The protein below binds the small molecule below.
Small molecule (SMILES): C=C(Oc1cccc(C(=O)O)c1)C(=O)O

Sequence of chain 1.A:
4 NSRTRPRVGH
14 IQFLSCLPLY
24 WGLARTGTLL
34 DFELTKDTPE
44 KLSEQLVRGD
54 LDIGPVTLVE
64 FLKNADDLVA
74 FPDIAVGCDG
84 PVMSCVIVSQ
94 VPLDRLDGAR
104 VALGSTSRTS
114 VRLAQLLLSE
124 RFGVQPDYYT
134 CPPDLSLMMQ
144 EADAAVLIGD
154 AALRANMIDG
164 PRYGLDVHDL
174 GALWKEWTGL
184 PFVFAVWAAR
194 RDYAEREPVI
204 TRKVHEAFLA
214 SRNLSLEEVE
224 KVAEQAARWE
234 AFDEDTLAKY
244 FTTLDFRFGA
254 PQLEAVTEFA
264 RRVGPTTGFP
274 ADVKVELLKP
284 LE

Binding-site contacts:
Ligand atom C04 contacts residue CYS88 of chain 1.A at 3.9 Å (hydrophobic).
Ligand atom C07 contacts residue THR60 of chain 1.A at 3.8 Å.
Ligand atom C08 contacts residue ILE151 of chain 1.A at 3.8 Å (hydrophobic).
Ligand atom C09 contacts residue THR112 of chain 1.A at 3.7 Å.
Ligand atom O15 contacts residue CYS88 of chain 1.A at 3.7 Å.
Ligand atom O11 contacts residue ILE151 of chain 1.A at 3.7 Å.
Ligand atom O10 contacts residue THR112 of chain 1.A at 3.2 Å (h-bond).
Ligand atom C01 contacts residue VAL85 of chain 1.A at 3.7 Å (hydrophobic).
Ligand atom C09 contacts residue SER110 of chain 1.A at 3.5 Å.
Ligand atom C12 contacts residue PHE187 of chain 1.A at 3.8 Å (hydrophobic).
Ligand atom C01 contacts residue SER87 of chain 1.A at 3.8 Å.
Ligand atom O03 contacts residue PHE187 of chain 1.A at 3.6 Å.
Ligand atom C09 contacts residue SER113 of chain 1.A at 3.9 Å.
Ligand atom O11 contacts residue SER110 of chain 1.A at 2.6 Å (h-bond).
Ligand atom C13 contacts residue GLY152 of chain 1.A at 3.9 Å.
Ligand atom C01 contacts residue VAL79 of chain 1.A at 3.4 Å (hydrophobic).
Ligand atom C02 contacts residue CYS88 of chain 1.A at 3.4 Å (hydrophobic).
Ligand atom C06 contacts residue PRO42 of chain 1.A at 3.7 Å (hydrophobic).
Ligand atom O11 contacts residue ARG111 of chain 1.A at 3.8 Å.
Ligand atom C04 contacts residue PHE187 of chain 1.A at 3.6 Å (hydrophobic).
Ligand atom C13 contacts residue SER87 of chain 1.A at 3.2 Å.
Ligand atom C09 contacts residue ILE151 of chain 1.A at 3.8 Å (hydrophobic).
Ligand atom O11 contacts residue THR112 of chain 1.A at 3.5 Å (h-bond).
Ligand atom O15 contacts residue GLY152 of chain 1.A at 2.8 Å (h-bond).
Ligand atom O11 contacts residue SER113 of chain 1.A at 2.9 Å (h-bond).
Ligand atom O03 contacts residue CYS88 of chain 1.A at 2.9 Å (h-bond).
Ligand atom O10 contacts residue SER110 of chain 1.A at 3.7 Å.
Ligand atom C02 contacts residue SER87 of chain 1.A at 3.8 Å.
Ligand atom O14 contacts residue SER18 of chain 1.A at 3.0 Å (h-bond).
Ligand atom C07 contacts residue PRO42 of chain 1.A at 3.6 Å (hydrophobic).
Ligand atom O15 contacts residue ILE151 of chain 1.A at 3.9 Å.
Ligand atom C09 contacts residue THR60 of chain 1.A at 3.4 Å.
Ligand atom O10 contacts residue ARG111 of chain 1.A at 3.0 Å (salt-bridge).
Ligand atom O10 contacts residue THR60 of chain 1.A at 2.5 Å (h-bond).
Ligand atom C12 contacts residue SER113 of chain 1.A at 3.7 Å.
Ligand atom O14 contacts residue TYR243 of chain 1.A at 3.9 Å.
Ligand atom O15 contacts residue SER87 of chain 1.A at 2.9 Å (h-bond).
Ligand atom C09 contacts residue ARG111 of chain 1.A at 3.8 Å.
Ligand atom O14 contacts residue SER87 of chain 1.A at 3.7 Å.
Ligand atom C08 contacts residue THR60 of chain 1.A at 3.9 Å.